Binding-site contacts:
Ligand atom C6 contacts residue SER591 of chain 1.A at 4.0 Å.
Ligand atom C1 contacts residue MET566 of chain 1.A at 4.4 Å (hydrophobic).
Ligand atom O5 contacts residue ASN568 of chain 1.A at 2.2 Å (h-bond).
Ligand atom C7 contacts residue ASN568 of chain 1.A at 3.2 Å.
Ligand atom C7 contacts residue SER537 of chain 1.A at 3.7 Å.
Ligand atom C1 contacts residue SER591 of chain 1.A at 4.4 Å.
Ligand atom O5 contacts residue SER591 of chain 1.A at 3.6 Å.
Ligand atom C2 contacts residue ASN568 of chain 1.A at 2.5 Å.
Ligand atom C1 contacts residue SER537 of chain 1.A at 4.4 Å.
Ligand atom C6 contacts residue MET566 of chain 1.A at 3.5 Å (hydrophobic).
Ligand atom C5 contacts residue MET566 of chain 1.A at 3.6 Å (hydrophobic).
Ligand atom O5 contacts residue MET566 of chain 1.A at 4.1 Å.
Ligand atom N2 contacts residue ASN568 of chain 1.A at 3.1 Å (h-bond).
Ligand atom C5 contacts residue SER591 of chain 1.A at 4.3 Å.
Ligand atom O6 contacts residue SER591 of chain 1.A at 4.5 Å.
Ligand atom C3 contacts residue ASN568 of chain 1.A at 3.8 Å.
Ligand atom O7 contacts residue ASN568 of chain 1.A at 2.9 Å (h-bond).
Ligand atom O6 contacts residue THR590 of chain 1.A at 4.5 Å.
Ligand atom C1 contacts residue ASN568 of chain 1.A at 1.4 Å.
Ligand atom C2 contacts residue SER537 of chain 1.A at 4.3 Å.
Ligand atom N2 contacts residue SER537 of chain 1.A at 3.3 Å (h-bond).
Ligand atom C6 contacts residue THR590 of chain 1.A at 4.2 Å.
Ligand atom O7 contacts residue LYS571 of chain 1.A at 4.1 Å.
Ligand atom C8 contacts residue ASN572 of chain 1.A at 4.2 Å.
Ligand atom C4 contacts residue ASN568 of chain 1.A at 4.2 Å.
Ligand atom C8 contacts residue SER537 of chain 1.A at 3.4 Å.
Ligand atom C5 contacts residue ASN568 of chain 1.A at 3.5 Å.

Sequence of chain 1.A:
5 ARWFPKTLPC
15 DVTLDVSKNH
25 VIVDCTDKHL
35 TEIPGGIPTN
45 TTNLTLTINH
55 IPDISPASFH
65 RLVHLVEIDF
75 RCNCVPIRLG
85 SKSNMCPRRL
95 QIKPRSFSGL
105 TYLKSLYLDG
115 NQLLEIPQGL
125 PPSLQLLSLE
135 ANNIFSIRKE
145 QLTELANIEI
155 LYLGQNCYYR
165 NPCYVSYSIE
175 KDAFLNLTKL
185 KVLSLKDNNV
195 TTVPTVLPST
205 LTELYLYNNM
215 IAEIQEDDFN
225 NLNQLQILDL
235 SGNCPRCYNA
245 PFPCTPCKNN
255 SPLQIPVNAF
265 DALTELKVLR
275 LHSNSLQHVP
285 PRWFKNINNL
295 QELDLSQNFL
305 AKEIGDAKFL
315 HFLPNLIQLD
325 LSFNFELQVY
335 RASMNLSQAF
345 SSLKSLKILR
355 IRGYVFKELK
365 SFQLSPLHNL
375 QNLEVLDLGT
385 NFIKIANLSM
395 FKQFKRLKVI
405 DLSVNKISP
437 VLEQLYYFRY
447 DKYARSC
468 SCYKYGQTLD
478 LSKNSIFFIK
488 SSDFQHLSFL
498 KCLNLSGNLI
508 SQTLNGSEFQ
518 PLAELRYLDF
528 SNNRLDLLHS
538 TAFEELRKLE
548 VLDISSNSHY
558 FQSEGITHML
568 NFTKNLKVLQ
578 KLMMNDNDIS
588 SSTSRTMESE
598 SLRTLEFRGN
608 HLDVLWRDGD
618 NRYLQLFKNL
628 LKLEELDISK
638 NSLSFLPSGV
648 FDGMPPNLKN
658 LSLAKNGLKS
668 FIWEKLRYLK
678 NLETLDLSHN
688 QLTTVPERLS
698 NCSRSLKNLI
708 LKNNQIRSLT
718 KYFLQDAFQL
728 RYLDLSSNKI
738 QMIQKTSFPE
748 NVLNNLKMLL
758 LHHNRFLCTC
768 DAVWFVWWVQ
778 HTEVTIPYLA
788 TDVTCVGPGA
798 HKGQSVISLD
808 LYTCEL

This protein binds this small molecule.
Small molecule (SMILES): CC(=O)N[C@@H]1[C@@H](O)[C@H](O)[C@@H](CO)O[C@H]1O